Binding-site contacts:
Ligand atom O6 contacts residue PHE118 of chain 1.B at 4.1 Å.
Ligand atom C2 contacts residue TYR48 of chain 1.B at 3.8 Å (hydrophobic).
Ligand atom C5 contacts residue PHE118 of chain 1.B at 3.7 Å (hydrophobic).
Ligand atom O3 contacts residue LEU129 of chain 1.B at 3.9 Å.
Ligand atom O3 contacts residue TYR8 of chain 1.B at 3.6 Å (h-bond).
Ligand atom O4 contacts residue TYR8 of chain 1.B at 3.6 Å.
Ligand atom C4 contacts residue GLC1 of chain 1.I at 3.8 Å.
Ligand atom C3 contacts residue PHE134 of chain 1.B at 4.4 Å (hydrophobic).
Ligand atom C6 contacts residue ILE50 of chain 1.B at 3.9 Å (hydrophobic).
Ligand atom C5 contacts residue ILE50 of chain 1.B at 4.3 Å (hydrophobic).
Ligand atom C6 contacts residue PHE118 of chain 1.B at 3.3 Å (hydrophobic).
Ligand atom C1 contacts residue ILE50 of chain 1.B at 4.4 Å (hydrophobic).
Ligand atom C5 contacts residue PHE134 of chain 1.B at 4.3 Å (hydrophobic).
Ligand atom C4 contacts residue PHE134 of chain 1.B at 4.3 Å (hydrophobic).
Ligand atom O5 contacts residue TYR48 of chain 1.B at 4.1 Å.
Ligand atom O5 contacts residue TYR48 of chain 1.B at 3.6 Å.
Ligand atom O5 contacts residue ILE50 of chain 1.B at 3.4 Å.
Ligand atom O1 contacts residue PHE134 of chain 1.B at 4.0 Å.
Ligand atom C6 contacts residue FRU2 of chain 1.I at 4.0 Å.
Ligand atom O5 contacts residue ILE50 of chain 1.B at 4.5 Å.
Ligand atom C6 contacts residue ILE50 of chain 1.B at 4.0 Å (hydrophobic).
Ligand atom C6 contacts residue TYR8 of chain 1.B at 4.1 Å (hydrophobic).
Ligand atom O2 contacts residue TYR48 of chain 1.B at 4.4 Å.
Ligand atom O6 contacts residue GLC1 of chain 1.I at 2.6 Å (h-bond).
Ligand atom C5 contacts residue GLC1 of chain 1.I at 4.0 Å.
Ligand atom C1 contacts residue TYR48 of chain 1.B at 3.6 Å (hydrophobic).
Ligand atom C6 contacts residue MET70 of chain 1.B at 4.4 Å (hydrophobic).
Ligand atom O4 contacts residue GLC1 of chain 1.I at 2.6 Å (h-bond).
Ligand atom O4 contacts residue PHE134 of chain 1.B at 3.6 Å.
Ligand atom C3 contacts residue TYR8 of chain 1.B at 4.4 Å (hydrophobic).
Ligand atom C4 contacts residue TYR8 of chain 1.B at 3.8 Å (hydrophobic).
Ligand atom O6 contacts residue FRU2 of chain 1.I at 3.2 Å (h-bond).
Ligand atom O6 contacts residue FRU2 of chain 1.I at 2.9 Å (h-bond).
Ligand atom C6 contacts residue GLC1 of chain 1.I at 3.4 Å.

Sequence of chain 1.B:
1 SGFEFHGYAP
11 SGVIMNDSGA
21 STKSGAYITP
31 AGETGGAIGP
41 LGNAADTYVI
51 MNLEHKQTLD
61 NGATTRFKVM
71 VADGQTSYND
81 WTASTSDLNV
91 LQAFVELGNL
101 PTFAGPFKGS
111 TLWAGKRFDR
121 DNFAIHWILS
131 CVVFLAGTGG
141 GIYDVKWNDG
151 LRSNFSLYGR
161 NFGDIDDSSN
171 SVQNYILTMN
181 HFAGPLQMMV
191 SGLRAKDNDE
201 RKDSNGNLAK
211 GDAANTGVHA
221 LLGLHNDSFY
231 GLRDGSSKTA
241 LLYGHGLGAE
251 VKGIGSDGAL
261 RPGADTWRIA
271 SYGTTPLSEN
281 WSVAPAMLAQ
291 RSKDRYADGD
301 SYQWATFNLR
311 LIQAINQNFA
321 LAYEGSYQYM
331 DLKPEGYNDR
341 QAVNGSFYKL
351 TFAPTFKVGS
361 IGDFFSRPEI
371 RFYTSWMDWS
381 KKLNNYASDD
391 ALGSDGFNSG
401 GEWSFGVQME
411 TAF

The small molecule below binds the protein below.
Small molecule (SMILES): OC[C@H]1O[C@@](CO)(O[C@H]2O[C@H](CO)[C@@H](O)[C@H](O)[C@H]2O)[C@@H](O)[C@@H]1O